Sequence of chain 1.A:
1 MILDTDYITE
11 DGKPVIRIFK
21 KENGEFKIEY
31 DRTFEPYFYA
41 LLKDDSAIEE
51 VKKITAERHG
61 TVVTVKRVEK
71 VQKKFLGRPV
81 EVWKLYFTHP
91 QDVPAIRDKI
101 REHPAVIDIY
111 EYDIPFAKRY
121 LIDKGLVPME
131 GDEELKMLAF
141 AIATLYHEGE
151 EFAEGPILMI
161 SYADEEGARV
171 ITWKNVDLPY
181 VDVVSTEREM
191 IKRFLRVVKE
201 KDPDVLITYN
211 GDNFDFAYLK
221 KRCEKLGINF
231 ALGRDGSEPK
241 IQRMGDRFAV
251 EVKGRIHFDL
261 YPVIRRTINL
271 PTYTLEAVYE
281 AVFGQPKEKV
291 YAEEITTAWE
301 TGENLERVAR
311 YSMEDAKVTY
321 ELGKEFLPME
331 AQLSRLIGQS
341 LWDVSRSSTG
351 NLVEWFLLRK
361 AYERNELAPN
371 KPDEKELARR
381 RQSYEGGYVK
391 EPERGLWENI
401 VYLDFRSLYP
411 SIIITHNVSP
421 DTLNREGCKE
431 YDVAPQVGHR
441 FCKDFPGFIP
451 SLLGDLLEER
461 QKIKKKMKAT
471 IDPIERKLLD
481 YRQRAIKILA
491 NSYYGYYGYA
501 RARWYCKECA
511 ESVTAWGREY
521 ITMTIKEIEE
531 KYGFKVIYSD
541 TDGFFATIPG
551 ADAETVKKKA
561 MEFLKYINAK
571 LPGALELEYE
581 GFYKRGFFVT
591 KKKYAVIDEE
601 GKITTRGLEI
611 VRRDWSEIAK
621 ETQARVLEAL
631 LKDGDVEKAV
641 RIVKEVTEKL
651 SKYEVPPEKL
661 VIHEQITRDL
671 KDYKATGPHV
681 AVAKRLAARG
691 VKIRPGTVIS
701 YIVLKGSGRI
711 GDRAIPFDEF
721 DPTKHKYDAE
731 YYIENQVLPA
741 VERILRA

A protein and the small-molecule ligand that binds it are described below.
Small molecule (SMILES): Nc1ncnc2c1ncn2[C@H]1C[C@H](O)[C@@H](CO[P](=O)(O)O[P](=O)(O)OP(=O)(O)O)O1

Binding-site contacts:
Ligand atom C3' contacts residue ASN491 of chain 1.A at 3.4 Å.
Ligand atom O2G contacts residue MN1 of chain 1.G at 2.3 Å.
Ligand atom O2G contacts residue ASP404 of chain 1.A at 2.7 Å (salt-bridge).
Ligand atom PB contacts residue SER407 of chain 1.A at 3.5 Å.
Ligand atom O3' contacts residue TYR409 of chain 1.A at 3.0 Å (h-bond).
Ligand atom O2B contacts residue ASN491 of chain 1.A at 2.9 Å (h-bond).
Ligand atom O3' contacts residue LEU408 of chain 1.A at 3.3 Å (h-bond).
Ligand atom PB contacts residue MN1 of chain 1.G at 3.3 Å.
Ligand atom O1A contacts residue MN1 of chain 1.G at 2.5 Å.
Ligand atom O1B contacts residue ASP542 of chain 1.A at 2.9 Å (salt-bridge).
Ligand atom O1B contacts residue SER407 of chain 1.A at 3.3 Å (h-bond).
Ligand atom PG contacts residue MN1 of chain 1.G at 3.5 Å.
Ligand atom O3' contacts residue ASN491 of chain 1.A at 3.1 Å (h-bond).
Ligand atom PG contacts residue MG1 of chain 1.E at 3.2 Å.
Ligand atom O2G contacts residue PHE405 of chain 1.A at 3.1 Å (h-bond).
Ligand atom O1B contacts residue MN1 of chain 1.G at 2.3 Å.
Ligand atom C5' contacts residue ASP542 of chain 1.A at 3.3 Å.
Ligand atom O1G contacts residue ARG460 of chain 1.A at 2.9 Å (salt-bridge).
Ligand atom PA contacts residue MG1 of chain 1.F at 3.5 Å.
Ligand atom O3B contacts residue SER407 of chain 1.A at 3.6 Å.
Ligand atom O3G contacts residue ARG460 of chain 1.A at 2.8 Å (salt-bridge).
Ligand atom O1B contacts residue PHE405 of chain 1.A at 3.2 Å (h-bond).
Ligand atom O2G contacts residue MG1 of chain 1.E at 2.2 Å.
Ligand atom C2' contacts residue ASN491 of chain 1.A at 3.4 Å.
Ligand atom O1G contacts residue SER407 of chain 1.A at 3.0 Å (h-bond).
Ligand atom O3G contacts residue MG1 of chain 1.E at 3.5 Å.
Ligand atom O1B contacts residue LEU408 of chain 1.A at 3.0 Å (h-bond).
Ligand atom PA contacts residue MN1 of chain 1.G at 3.5 Å.
Ligand atom O1A contacts residue ASP542 of chain 1.A at 3.0 Å (salt-bridge).
Ligand atom O3B contacts residue MN1 of chain 1.G at 3.6 Å.
Ligand atom PG contacts residue ARG460 of chain 1.A at 3.5 Å.
Ligand atom O1G contacts residue ARG406 of chain 1.A at 3.6 Å.
Ligand atom O3A contacts residue LYS487 of chain 1.A at 3.4 Å.
Ligand atom C2' contacts residue TYR409 of chain 1.A at 3.4 Å (hydrophobic).
Ligand atom O1A contacts residue MG1 of chain 1.F at 2.2 Å.
Ligand atom O3B contacts residue LYS487 of chain 1.A at 3.5 Å.
Ligand atom O1A contacts residue ASP404 of chain 1.A at 3.3 Å (salt-bridge).
Ligand atom O2B contacts residue SER407 of chain 1.A at 3.2 Å.
Ligand atom O2A contacts residue LYS487 of chain 1.A at 3.1 Å (salt-bridge).
Ligand atom O3G contacts residue LYS487 of chain 1.A at 3.1 Å (salt-bridge).